This protein binds this small molecule.
Small molecule (SMILES): OCCCO

Sequence of chain 1.B:
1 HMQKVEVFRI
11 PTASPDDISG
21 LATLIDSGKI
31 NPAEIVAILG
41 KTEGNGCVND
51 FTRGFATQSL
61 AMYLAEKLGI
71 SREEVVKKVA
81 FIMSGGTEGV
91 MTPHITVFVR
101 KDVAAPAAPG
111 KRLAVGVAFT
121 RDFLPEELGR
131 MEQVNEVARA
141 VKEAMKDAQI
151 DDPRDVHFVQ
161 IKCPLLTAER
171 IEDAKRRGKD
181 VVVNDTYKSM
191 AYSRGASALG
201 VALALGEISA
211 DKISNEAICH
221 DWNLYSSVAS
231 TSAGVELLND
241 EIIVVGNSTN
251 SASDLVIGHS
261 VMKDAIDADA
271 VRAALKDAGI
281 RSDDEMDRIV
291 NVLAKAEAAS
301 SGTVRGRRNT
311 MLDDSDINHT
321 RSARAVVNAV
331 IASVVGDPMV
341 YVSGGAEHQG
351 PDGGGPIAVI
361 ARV

Binding-site contacts:
Ligand atom C3 contacts residue VAL290 of chain 1.B at 4.4 Å (hydrophobic).
Ligand atom O1 contacts residue LEU255 of chain 1.B at 3.7 Å.
Ligand atom C1 contacts residue VAL7 of chain 1.B at 3.4 Å (hydrophobic).
Ligand atom O3 contacts residue VAL7 of chain 1.B at 2.6 Å (h-bond).
Ligand atom C3 contacts residue ARG362 of chain 1.B at 3.4 Å.
Ligand atom C1 contacts residue PHE8 of chain 1.B at 3.8 Å (hydrophobic).
Ligand atom O3 contacts residue PHE8 of chain 1.B at 4.1 Å.
Ligand atom C2 contacts residue PHE8 of chain 1.B at 4.5 Å (hydrophobic).
Ligand atom O1 contacts residue VAL7 of chain 1.B at 3.0 Å (h-bond).
Ligand atom O1 contacts residue GLU6 of chain 1.B at 3.4 Å.
Ligand atom C2 contacts residue VAL7 of chain 1.B at 4.0 Å (hydrophobic).
Ligand atom C1 contacts residue GLU6 of chain 1.B at 3.8 Å.
Ligand atom O3 contacts residue VAL290 of chain 1.B at 4.1 Å.
Ligand atom C3 contacts residue VAL7 of chain 1.B at 3.4 Å (hydrophobic).
Ligand atom O3 contacts residue ARG362 of chain 1.B at 3.6 Å.